A protein and the small-molecule ligand that binds it are described below.
Small molecule (SMILES): CC(=O)N[C@@H]1[C@@H](O)[C@H](O)[C@@H](CO)O[C@H]1O

Sequence of chain 1.B:
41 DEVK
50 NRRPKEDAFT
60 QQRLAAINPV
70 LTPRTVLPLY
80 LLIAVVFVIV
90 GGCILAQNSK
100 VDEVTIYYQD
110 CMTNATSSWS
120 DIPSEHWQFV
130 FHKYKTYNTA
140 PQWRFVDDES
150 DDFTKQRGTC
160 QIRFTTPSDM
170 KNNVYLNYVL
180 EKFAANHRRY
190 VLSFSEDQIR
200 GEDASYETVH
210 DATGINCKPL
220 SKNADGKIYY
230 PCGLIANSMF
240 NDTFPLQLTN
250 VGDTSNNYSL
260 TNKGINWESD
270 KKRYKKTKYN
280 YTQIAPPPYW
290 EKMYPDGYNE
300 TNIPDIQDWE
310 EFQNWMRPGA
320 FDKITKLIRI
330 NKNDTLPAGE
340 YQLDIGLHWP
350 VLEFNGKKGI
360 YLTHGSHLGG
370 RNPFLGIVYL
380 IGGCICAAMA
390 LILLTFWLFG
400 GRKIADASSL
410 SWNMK

Binding-site contacts:
Ligand atom C2 contacts residue THR112 of chain 1.B at 4.4 Å.
Ligand atom C8 contacts residue ASN113 of chain 1.B at 4.0 Å.
Ligand atom C7 contacts residue THR112 of chain 1.B at 4.1 Å.
Ligand atom O5 contacts residue PRO122 of chain 1.B at 4.3 Å.
Ligand atom C7 contacts residue ASN113 of chain 1.B at 3.6 Å.
Ligand atom O6 contacts residue PRO122 of chain 1.B at 4.0 Å.
Ligand atom C1 contacts residue ASN113 of chain 1.B at 1.4 Å.
Ligand atom N2 contacts residue ASN113 of chain 1.B at 2.9 Å (h-bond).
Ligand atom C4 contacts residue ASN113 of chain 1.B at 4.2 Å.
Ligand atom C3 contacts residue ASN113 of chain 1.B at 3.8 Å.
Ligand atom N2 contacts residue THR112 of chain 1.B at 3.5 Å (h-bond).
Ligand atom C1 contacts residue THR112 of chain 1.B at 4.0 Å.
Ligand atom C5 contacts residue ASN113 of chain 1.B at 3.7 Å.
Ligand atom C6 contacts residue PRO122 of chain 1.B at 3.8 Å (hydrophobic).
Ligand atom O7 contacts residue ASN113 of chain 1.B at 4.5 Å.
Ligand atom O7 contacts residue THR112 of chain 1.B at 4.0 Å.
Ligand atom O5 contacts residue ASN113 of chain 1.B at 2.4 Å (h-bond).
Ligand atom C2 contacts residue ASN113 of chain 1.B at 2.5 Å.